A protein and the small-molecule ligand that binds it are described below.
Small molecule (SMILES): Cc1cn([C@H]2C[C@H](O[P](=O)(O)OC[C@H]3O[C@@H](n4cc(C)c(=O)[nH]c4=O)C[C@@H]3O)[C@@H](CO[P](=O)(O)O[C@H]3C[C@H](n4ccc(=O)[nH]c4=O)O[C@@H]3COP(=O)=O)O2)c(=O)[nH]c1=O

Sequence of chain 7.A:
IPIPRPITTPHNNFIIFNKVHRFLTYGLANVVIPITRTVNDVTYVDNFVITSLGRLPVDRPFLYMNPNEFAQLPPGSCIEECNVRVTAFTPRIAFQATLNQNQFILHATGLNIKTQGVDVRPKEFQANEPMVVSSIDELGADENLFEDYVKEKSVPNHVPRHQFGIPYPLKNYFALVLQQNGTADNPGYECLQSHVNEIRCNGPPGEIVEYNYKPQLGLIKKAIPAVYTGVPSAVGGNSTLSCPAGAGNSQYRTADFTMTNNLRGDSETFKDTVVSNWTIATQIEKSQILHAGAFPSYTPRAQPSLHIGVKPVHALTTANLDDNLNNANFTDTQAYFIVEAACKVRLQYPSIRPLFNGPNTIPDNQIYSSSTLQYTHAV

Binding-site contacts:
Ligand atom C1' contacts residue PHE333 of chain 7.A at 3.1 Å (hydrophobic).
Ligand atom OP2 contacts residue GLU102 of chain 7.A at 3.5 Å (salt-bridge).
Ligand atom C2 contacts residue PRO334 of chain 7.A at 3.7 Å (hydrophobic).
Ligand atom N1 contacts residue PHE333 of chain 7.A at 3.8 Å.
Ligand atom O4' contacts residue GLN252 of chain 7.A at 3.9 Å.
Ligand atom O2 contacts residue LEU328 of chain 7.A at 2.2 Å.
Ligand atom O4 contacts residue ALA259 of chain 7.A at 3.2 Å.
Ligand atom C5 contacts residue GLY98 of chain 7.A at 2.9 Å.
Ligand atom O2 contacts residue PRO334 of chain 7.A at 3.8 Å.
Ligand atom O4' contacts residue PRO334 of chain 7.A at 4.0 Å.
Ligand atom P contacts residue PHE333 of chain 7.A at 3.8 Å.
Ligand atom OP2 contacts residue PHE333 of chain 7.A at 3.3 Å.
Ligand atom C3' contacts residue PHE333 of chain 7.A at 3.8 Å (hydrophobic).
Ligand atom C6 contacts residue PHE333 of chain 7.A at 3.7 Å (hydrophobic).
Ligand atom O4 contacts residue PRO334 of chain 7.A at 3.7 Å.
Ligand atom OP1 contacts residue ARG391 of chain 7.A at 3.8 Å.
Ligand atom C7 contacts residue TYR336 of chain 7.A at 3.6 Å (hydrophobic).
Ligand atom N3 contacts residue LEU328 of chain 7.A at 3.9 Å.
Ligand atom C2 contacts residue LEU328 of chain 7.A at 3.0 Å (hydrophobic).
Ligand atom C4 contacts residue GLY98 of chain 7.A at 3.2 Å.
Ligand atom O3' contacts residue PHE333 of chain 7.A at 3.5 Å.
Ligand atom C5' contacts residue GLN252 of chain 7.A at 3.4 Å.
Ligand atom C5' contacts residue PHE333 of chain 7.A at 3.2 Å (hydrophobic).
Ligand atom O5' contacts residue PHE333 of chain 7.A at 3.8 Å.
Ligand atom N1 contacts residue LEU328 of chain 7.A at 3.8 Å.
Ligand atom N3 contacts residue PRO334 of chain 7.A at 3.5 Å.
Ligand atom C4 contacts residue PRO334 of chain 7.A at 3.6 Å (hydrophobic).
Ligand atom OP1 contacts residue GLN252 of chain 7.A at 3.7 Å.
Ligand atom O4 contacts residue GLY98 of chain 7.A at 2.8 Å (h-bond).
Ligand atom O5' contacts residue GLN252 of chain 7.A at 3.1 Å (h-bond).
Ligand atom C2' contacts residue LEU328 of chain 7.A at 3.7 Å (hydrophobic).
Ligand atom C1' contacts residue LEU328 of chain 7.A at 3.9 Å (hydrophobic).
Ligand atom OP2 contacts residue GLN252 of chain 7.A at 4.1 Å.
Ligand atom O5' contacts residue LEU328 of chain 7.A at 3.6 Å.
Ligand atom C2' contacts residue PHE333 of chain 7.A at 2.9 Å (hydrophobic).
Ligand atom OP2 contacts residue ARG391 of chain 7.A at 3.9 Å.
Ligand atom C6 contacts residue GLY98 of chain 7.A at 4.1 Å.
Ligand atom C4' contacts residue LEU328 of chain 7.A at 4.1 Å (hydrophobic).
Ligand atom O4' contacts residue LEU328 of chain 7.A at 3.0 Å.
Ligand atom C4' contacts residue GLN252 of chain 7.A at 3.5 Å.